Sequence of chain 1.A:
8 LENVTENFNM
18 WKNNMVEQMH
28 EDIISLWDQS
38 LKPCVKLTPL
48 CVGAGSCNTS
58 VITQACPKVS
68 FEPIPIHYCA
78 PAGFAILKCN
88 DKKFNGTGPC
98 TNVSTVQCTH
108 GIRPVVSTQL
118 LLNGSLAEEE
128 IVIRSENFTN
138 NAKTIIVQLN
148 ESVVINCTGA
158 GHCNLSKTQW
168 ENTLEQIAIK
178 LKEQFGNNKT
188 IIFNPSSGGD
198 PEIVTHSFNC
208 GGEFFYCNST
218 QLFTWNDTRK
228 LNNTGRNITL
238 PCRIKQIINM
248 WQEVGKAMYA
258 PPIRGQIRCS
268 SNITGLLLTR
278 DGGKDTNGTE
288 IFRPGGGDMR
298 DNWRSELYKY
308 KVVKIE

Binding-site contacts:
Ligand atom O3 contacts residue SER267 of chain 1.A at 3.9 Å.
Ligand atom C8 contacts residue SER267 of chain 1.A at 3.3 Å.
Ligand atom C5 contacts residue ASN120 of chain 1.A at 3.7 Å.
Ligand atom C7 contacts residue SER267 of chain 1.A at 3.9 Å.
Ligand atom C4 contacts residue SER268 of chain 1.A at 4.2 Å.
Ligand atom C1 contacts residue ARG110 of chain 1.A at 4.3 Å.
Ligand atom C2 contacts residue ASN120 of chain 1.A at 2.5 Å.
Ligand atom O6 contacts residue ASN206 of chain 1.A at 3.6 Å (h-bond).
Ligand atom C1 contacts residue ASN120 of chain 1.A at 1.4 Å.
Ligand atom N2 contacts residue ASN120 of chain 1.A at 2.9 Å (h-bond).
Ligand atom C2 contacts residue SER268 of chain 1.A at 4.3 Å.
Ligand atom C4 contacts residue CYS266 of chain 1.A at 3.7 Å (hydrophobic).
Ligand atom C6 contacts residue LEU119 of chain 1.A at 4.2 Å (hydrophobic).
Ligand atom C3 contacts residue SER267 of chain 1.A at 4.3 Å.
Ligand atom C6 contacts residue VAL112 of chain 1.A at 4.4 Å (hydrophobic).
Ligand atom O5 contacts residue SER268 of chain 1.A at 3.5 Å.
Ligand atom C6 contacts residue SER268 of chain 1.A at 4.0 Å.
Ligand atom O5 contacts residue ASN120 of chain 1.A at 2.4 Å (h-bond).
Ligand atom C4 contacts residue ASN120 of chain 1.A at 4.2 Å.
Ligand atom C3 contacts residue ASN120 of chain 1.A at 3.8 Å.
Ligand atom O5 contacts residue VAL112 of chain 1.A at 4.4 Å.
Ligand atom C2 contacts residue SER267 of chain 1.A at 3.6 Å.
Ligand atom O4 contacts residue CYS207 of chain 1.A at 4.5 Å.
Ligand atom C7 contacts residue ASN120 of chain 1.A at 4.1 Å.
Ligand atom O4 contacts residue CYS266 of chain 1.A at 2.8 Å (h-bond).
Ligand atom O6 contacts residue VAL112 of chain 1.A at 4.1 Å.
Ligand atom C5 contacts residue SER268 of chain 1.A at 4.1 Å.
Ligand atom N2 contacts residue SER267 of chain 1.A at 4.0 Å.
Ligand atom C6 contacts residue CYS266 of chain 1.A at 4.5 Å (hydrophobic).
Ligand atom C1 contacts residue SER268 of chain 1.A at 4.3 Å.

The protein below binds the small molecule below.
Small molecule (SMILES): CC(=O)N[C@@H]1[C@@H](O)[C@H](O)[C@@H](CO)O[C@H]1O